Sequence of chain 1.A:
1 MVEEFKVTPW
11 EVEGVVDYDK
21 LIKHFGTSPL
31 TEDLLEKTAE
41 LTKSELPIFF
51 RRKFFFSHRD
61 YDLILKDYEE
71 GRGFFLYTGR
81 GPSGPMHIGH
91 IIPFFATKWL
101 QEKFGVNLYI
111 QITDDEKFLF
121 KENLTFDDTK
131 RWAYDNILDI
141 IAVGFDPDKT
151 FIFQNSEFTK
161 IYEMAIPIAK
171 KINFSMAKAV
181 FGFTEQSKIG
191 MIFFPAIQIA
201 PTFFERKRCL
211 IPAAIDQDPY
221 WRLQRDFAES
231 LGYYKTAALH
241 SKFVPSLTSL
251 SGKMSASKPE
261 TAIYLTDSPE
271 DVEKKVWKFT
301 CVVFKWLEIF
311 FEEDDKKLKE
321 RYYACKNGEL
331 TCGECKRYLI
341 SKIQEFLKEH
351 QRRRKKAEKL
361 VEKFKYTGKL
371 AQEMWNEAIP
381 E

This protein binds this small molecule.
Small molecule (SMILES): Nc1ncnc2c1ncn2[C@@H]1O[C@H](CO[P](=O)(O)OC(=O)[C@@H](N)Cc2c[nH]c3ccccc23)[C@@H](O)[C@H]1O

Binding-site contacts:
Ligand atom N6 contacts residue VAL244 of chain 1.A at 3.5 Å (h-bond).
Ligand atom O4' contacts residue HIS90 of chain 1.A at 3.5 Å.
Ligand atom CE3 contacts residue GLY79 of chain 1.A at 3.5 Å.
Ligand atom C4 contacts residue GLY89 of chain 1.A at 3.3 Å.
Ligand atom NH3 contacts residue GLU116 of chain 1.A at 2.7 Å (salt-bridge).
Ligand atom O2' contacts residue GLN217 of chain 1.A at 3.5 Å.
Ligand atom N3 contacts residue GLY89 of chain 1.A at 3.0 Å (h-bond).
Ligand atom CE2 contacts residue TYR77 of chain 1.A at 3.4 Å (hydrophobic).
Ligand atom NH3 contacts residue GLN217 of chain 1.A at 3.4 Å (h-bond).
Ligand atom N6 contacts residue LYS253 of chain 1.A at 3.4 Å.
Ligand atom CD1 contacts residue GLN111 of chain 1.A at 3.1 Å.
Ligand atom CD1 contacts residue THR113 of chain 1.A at 3.4 Å.
Ligand atom O contacts residue GLY81 of chain 1.A at 3.5 Å (h-bond).
Ligand atom CD2 contacts residue GLN198 of chain 1.A at 3.4 Å.
Ligand atom NE1 contacts residue GLN111 of chain 1.A at 3.1 Å (h-bond).
Ligand atom CE2 contacts residue GLN198 of chain 1.A at 3.4 Å.
Ligand atom O3' contacts residue ALA213 of chain 1.A at 3.4 Å.
Ligand atom NE1 contacts residue TYR77 of chain 1.A at 2.7 Å (h-bond).
Ligand atom O2' contacts residue ASP216 of chain 1.A at 2.9 Å (salt-bridge).
Ligand atom N1 contacts residue VAL244 of chain 1.A at 2.9 Å (h-bond).
Ligand atom O contacts residue LYS117 of chain 1.A at 3.2 Å (salt-bridge).
Ligand atom CE2 contacts residue GLY79 of chain 1.A at 3.4 Å.
Ligand atom N7 contacts residue LYS253 of chain 1.A at 2.7 Å (salt-bridge).
Ligand atom CD1 contacts residue GLN198 of chain 1.A at 3.3 Å.
Ligand atom NH3 contacts residue GLN198 of chain 1.A at 3.0 Å (h-bond).
Ligand atom CD2 contacts residue GLY79 of chain 1.A at 3.5 Å.
Ligand atom CZ2 contacts residue GLY79 of chain 1.A at 3.3 Å.
Ligand atom C8 contacts residue LYS253 of chain 1.A at 3.5 Å.
Ligand atom N6 contacts residue MET254 of chain 1.A at 3.4 Å (h-bond).
Ligand atom N1 contacts residue PHE243 of chain 1.A at 3.5 Å.
Ligand atom C2 contacts residue GLY89 of chain 1.A at 3.3 Å.
Ligand atom NE1 contacts residue GLN198 of chain 1.A at 3.4 Å.
Ligand atom CH2 contacts residue GLY79 of chain 1.A at 3.5 Å.
Ligand atom CG contacts residue GLN198 of chain 1.A at 3.5 Å.
Ligand atom O2' contacts residue ALA214 of chain 1.A at 2.9 Å (h-bond).
Ligand atom C8 contacts residue HIS90 of chain 1.A at 3.5 Å.
Ligand atom O5' contacts residue HIS90 of chain 1.A at 3.5 Å.
Ligand atom CA contacts residue GLN217 of chain 1.A at 3.3 Å.
Ligand atom O1P contacts residue GLY81 of chain 1.A at 2.8 Å (h-bond).
Ligand atom O1P contacts residue ARG80 of chain 1.A at 3.1 Å (salt-bridge).